The small molecule below binds the protein below.
Small molecule (SMILES): Nc1ncnc2c1ncn2[C@H]1C[C@H](O)[C@@H](COP(=O)(O)O)O1

Sequence of chain 1.T:
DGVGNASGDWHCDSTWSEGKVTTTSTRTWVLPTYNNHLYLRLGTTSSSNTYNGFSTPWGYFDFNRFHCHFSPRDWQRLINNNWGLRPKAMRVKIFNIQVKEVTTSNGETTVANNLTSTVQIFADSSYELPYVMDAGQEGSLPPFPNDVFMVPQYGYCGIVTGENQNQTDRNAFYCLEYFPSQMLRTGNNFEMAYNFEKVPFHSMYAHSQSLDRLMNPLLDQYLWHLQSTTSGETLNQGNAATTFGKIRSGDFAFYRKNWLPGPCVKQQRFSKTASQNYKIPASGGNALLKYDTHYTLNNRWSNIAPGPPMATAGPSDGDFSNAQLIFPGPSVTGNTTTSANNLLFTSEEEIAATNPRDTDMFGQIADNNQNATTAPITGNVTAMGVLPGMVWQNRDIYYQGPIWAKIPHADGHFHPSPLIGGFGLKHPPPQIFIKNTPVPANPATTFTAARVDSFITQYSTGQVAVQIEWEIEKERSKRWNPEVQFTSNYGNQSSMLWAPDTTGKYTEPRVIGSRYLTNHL

Binding-site contacts:
Ligand atom C6 contacts residue GLY424 of chain 1.T at 4.5 Å.
Ligand atom N3 contacts residue PRO200 of chain 1.T at 4.2 Å.
Ligand atom N6 contacts residue PRO200 of chain 1.T at 4.4 Å.
Ligand atom N9 contacts residue PRO416 of chain 1.T at 4.2 Å.
Ligand atom N7 contacts residue PRO200 of chain 1.T at 4.0 Å.
Ligand atom C8 contacts residue HIS415 of chain 1.T at 3.6 Å.
Ligand atom C6 contacts residue PRO200 of chain 1.T at 4.0 Å (hydrophobic).
Ligand atom C2 contacts residue VAL199 of chain 1.T at 4.2 Å (hydrophobic).
Ligand atom C4 contacts residue PRO200 of chain 1.T at 4.1 Å (hydrophobic).
Ligand atom N7 contacts residue HIS415 of chain 1.T at 3.8 Å.
Ligand atom C6 contacts residue PRO416 of chain 1.T at 3.0 Å (hydrophobic).
Ligand atom P contacts residue PRO200 of chain 1.T at 4.5 Å.
Ligand atom C8 contacts residue PRO200 of chain 1.T at 4.4 Å (hydrophobic).
Ligand atom C5 contacts residue PRO200 of chain 1.T at 3.8 Å (hydrophobic).
Ligand atom O3P contacts residue LYS198 of chain 1.T at 4.5 Å.
Ligand atom N1 contacts residue VAL199 of chain 1.T at 3.7 Å.
Ligand atom C6 contacts residue SER417 of chain 1.T at 4.5 Å.
Ligand atom N1 contacts residue PRO200 of chain 1.T at 4.1 Å.
Ligand atom C6 contacts residue VAL199 of chain 1.T at 4.3 Å (hydrophobic).
Ligand atom C4 contacts residue PRO416 of chain 1.T at 4.0 Å (hydrophobic).
Ligand atom C2' contacts residue HIS415 of chain 1.T at 3.9 Å.
Ligand atom N6 contacts residue VAL199 of chain 1.T at 4.5 Å.
Ligand atom C5 contacts residue PRO416 of chain 1.T at 3.6 Å (hydrophobic).
Ligand atom N6 contacts residue SER417 of chain 1.T at 3.8 Å.
Ligand atom C1' contacts residue PRO416 of chain 1.T at 4.5 Å (hydrophobic).
Ligand atom O1P contacts residue PRO200 of chain 1.T at 4.1 Å.
Ligand atom N7 contacts residue SER417 of chain 1.T at 4.4 Å.
Ligand atom N6 contacts residue GLY424 of chain 1.T at 3.8 Å.
Ligand atom O3P contacts residue PRO200 of chain 1.T at 3.9 Å.
Ligand atom C2 contacts residue GLY424 of chain 1.T at 4.1 Å.
Ligand atom N7 contacts residue ASN394 of chain 1.T at 4.3 Å.
Ligand atom N1 contacts residue GLY424 of chain 1.T at 3.5 Å (h-bond).
Ligand atom C2 contacts residue PRO416 of chain 1.T at 3.9 Å (hydrophobic).
Ligand atom N6 contacts residue PRO416 of chain 1.T at 3.1 Å (h-bond).
Ligand atom N1 contacts residue PRO416 of chain 1.T at 3.2 Å (h-bond).
Ligand atom C2 contacts residue PRO200 of chain 1.T at 4.1 Å (hydrophobic).
Ligand atom N7 contacts residue PRO416 of chain 1.T at 4.4 Å.
Ligand atom N9 contacts residue PRO200 of chain 1.T at 4.4 Å.
Ligand atom N3 contacts residue PRO416 of chain 1.T at 4.1 Å.